Sequence of chain 1.A:
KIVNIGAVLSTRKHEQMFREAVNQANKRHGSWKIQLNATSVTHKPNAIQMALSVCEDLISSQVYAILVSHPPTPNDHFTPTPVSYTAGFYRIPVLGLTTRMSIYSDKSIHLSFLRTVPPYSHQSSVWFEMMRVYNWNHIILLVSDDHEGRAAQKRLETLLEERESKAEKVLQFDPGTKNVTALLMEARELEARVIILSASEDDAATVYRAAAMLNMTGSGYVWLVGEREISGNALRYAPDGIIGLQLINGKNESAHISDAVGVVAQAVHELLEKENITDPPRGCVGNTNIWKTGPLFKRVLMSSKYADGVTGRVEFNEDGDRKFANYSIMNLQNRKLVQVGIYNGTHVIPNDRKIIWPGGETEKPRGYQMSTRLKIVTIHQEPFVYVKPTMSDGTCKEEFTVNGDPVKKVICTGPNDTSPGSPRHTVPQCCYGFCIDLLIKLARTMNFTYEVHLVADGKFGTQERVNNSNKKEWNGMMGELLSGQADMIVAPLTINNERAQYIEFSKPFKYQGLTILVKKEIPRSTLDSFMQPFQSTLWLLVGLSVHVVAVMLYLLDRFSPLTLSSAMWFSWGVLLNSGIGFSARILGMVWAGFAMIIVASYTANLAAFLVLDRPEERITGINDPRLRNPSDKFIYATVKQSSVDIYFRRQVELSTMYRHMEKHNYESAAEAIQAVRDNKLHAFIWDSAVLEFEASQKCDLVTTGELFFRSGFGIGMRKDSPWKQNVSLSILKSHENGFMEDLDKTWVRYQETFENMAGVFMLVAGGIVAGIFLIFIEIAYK

The small molecule below binds the protein below.
Small molecule (SMILES): CC(=O)N[C@@H]1[C@@H](O)[C@H](O)[C@@H](CO)O[C@H]1O

Binding-site contacts:
Ligand atom O6 contacts residue ILE272 of chain 1.A at 3.4 Å.
Ligand atom O5 contacts residue ASN350 of chain 1.A at 2.6 Å (h-bond).
Ligand atom O5 contacts residue ILE272 of chain 1.A at 4.0 Å.
Ligand atom N2 contacts residue ASN350 of chain 1.A at 2.8 Å (h-bond).
Ligand atom C4 contacts residue ASN350 of chain 1.A at 4.3 Å.
Ligand atom C2 contacts residue ASN350 of chain 1.A at 2.5 Å.
Ligand atom C7 contacts residue ASN350 of chain 1.A at 3.9 Å.
Ligand atom C6 contacts residue ILE272 of chain 1.A at 3.7 Å (hydrophobic).
Ligand atom C3 contacts residue ASN350 of chain 1.A at 3.8 Å.
Ligand atom O7 contacts residue NAG1 of chain 1.O at 3.7 Å.
Ligand atom C1 contacts residue ASN350 of chain 1.A at 1.5 Å.
Ligand atom C5 contacts residue ILE272 of chain 1.A at 4.4 Å (hydrophobic).
Ligand atom C5 contacts residue ASN350 of chain 1.A at 3.8 Å.
Ligand atom C8 contacts residue THR335 of chain 1.A at 4.1 Å.
Ligand atom O6 contacts residue ILE366 of chain 1.A at 3.9 Å.
Ligand atom C8 contacts residue GLY336 of chain 1.A at 3.7 Å.